Binding-site contacts:
Ligand atom C1 contacts residue GLU271 of chain 1.C at 4.2 Å.
Ligand atom O5 contacts residue GLU270 of chain 1.C at 3.2 Å (salt-bridge).
Ligand atom C3 contacts residue GLU292 of chain 1.C at 3.9 Å.
Ligand atom C8 contacts residue ASN291 of chain 1.C at 3.7 Å.
Ligand atom C5 contacts residue LYS345 of chain 1.C at 4.1 Å.
Ligand atom C4 contacts residue GLU270 of chain 1.C at 3.9 Å.
Ligand atom C4 contacts residue ASN291 of chain 1.C at 4.2 Å.
Ligand atom C3 contacts residue ASN291 of chain 1.C at 3.7 Å.
Ligand atom C1 contacts residue GLU292 of chain 1.C at 4.1 Å.
Ligand atom O7 contacts residue ASN291 of chain 1.C at 3.4 Å (h-bond).
Ligand atom O5 contacts residue VAL272 of chain 1.C at 4.2 Å.
Ligand atom C6 contacts residue LYS345 of chain 1.C at 4.4 Å.
Ligand atom C8 contacts residue GLU292 of chain 1.C at 3.7 Å.
Ligand atom C2 contacts residue GLU270 of chain 1.C at 3.4 Å.
Ligand atom N2 contacts residue GLU270 of chain 1.C at 4.5 Å.
Ligand atom O7 contacts residue GLU270 of chain 1.C at 3.8 Å.
Ligand atom C1 contacts residue ASN291 of chain 1.C at 1.5 Å.
Ligand atom O5 contacts residue GLU271 of chain 1.C at 3.6 Å.
Ligand atom N2 contacts residue GLU292 of chain 1.C at 3.1 Å (salt-bridge).
Ligand atom C2 contacts residue ASN291 of chain 1.C at 2.4 Å.
Ligand atom C3 contacts residue GLU270 of chain 1.C at 4.3 Å.
Ligand atom C2 contacts residue GLU292 of chain 1.C at 3.9 Å.
Ligand atom C7 contacts residue GLU292 of chain 1.C at 4.0 Å.
Ligand atom O5 contacts residue ASN291 of chain 1.C at 2.4 Å (h-bond).
Ligand atom C5 contacts residue GLU270 of chain 1.C at 4.0 Å.
Ligand atom O6 contacts residue LYS348 of chain 1.C at 4.3 Å.
Ligand atom N2 contacts residue ASN291 of chain 1.C at 2.8 Å (h-bond).
Ligand atom C1 contacts residue GLU270 of chain 1.C at 3.5 Å.
Ligand atom C6 contacts residue GLU270 of chain 1.C at 4.4 Å.
Ligand atom C7 contacts residue ASN291 of chain 1.C at 3.2 Å.
Ligand atom C5 contacts residue ASN291 of chain 1.C at 3.7 Å.
Ligand atom O3 contacts residue GLU292 of chain 1.C at 4.5 Å.

A protein and the small-molecule ligand that binds it are described below.
Small molecule (SMILES): CC(=O)N[C@@H]1[C@@H](O)[C@H](O)[C@@H](CO)O[C@H]1O

Sequence of chain 1.C:
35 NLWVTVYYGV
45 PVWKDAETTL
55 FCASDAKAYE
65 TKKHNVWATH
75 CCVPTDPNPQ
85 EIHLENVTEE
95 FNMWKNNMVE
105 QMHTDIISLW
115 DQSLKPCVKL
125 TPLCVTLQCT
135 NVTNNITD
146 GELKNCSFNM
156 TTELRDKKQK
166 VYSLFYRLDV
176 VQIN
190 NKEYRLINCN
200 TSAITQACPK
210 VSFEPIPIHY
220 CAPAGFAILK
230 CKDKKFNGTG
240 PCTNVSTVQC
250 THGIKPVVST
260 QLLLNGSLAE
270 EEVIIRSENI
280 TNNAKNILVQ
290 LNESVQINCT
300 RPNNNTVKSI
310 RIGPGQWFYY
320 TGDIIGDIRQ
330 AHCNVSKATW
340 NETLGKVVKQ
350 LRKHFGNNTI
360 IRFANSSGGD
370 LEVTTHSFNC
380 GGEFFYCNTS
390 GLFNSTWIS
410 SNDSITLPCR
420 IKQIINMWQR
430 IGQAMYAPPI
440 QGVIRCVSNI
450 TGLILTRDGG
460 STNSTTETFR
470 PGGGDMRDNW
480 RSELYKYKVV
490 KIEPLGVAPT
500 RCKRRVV